Binding-site contacts:
Ligand atom P contacts residue ARG31 of chain 1.A at 3.7 Å.
Ligand atom CZ contacts residue ILE70 of chain 1.A at 3.8 Å (hydrophobic).
Ligand atom CD1 contacts residue GLY92 of chain 1.A at 3.5 Å.
Ligand atom CG contacts residue LYS59 of chain 1.A at 3.9 Å.
Ligand atom CD2 contacts residue LYS59 of chain 1.A at 3.5 Å.
Ligand atom CZ contacts residue THR71 of chain 1.A at 3.7 Å.
Ligand atom O contacts residue ARG11 of chain 1.A at 2.8 Å (salt-bridge).
Ligand atom CA contacts residue HIS57 of chain 1.A at 3.5 Å.
Ligand atom OXT contacts residue ARG73 of chain 1.A at 3.0 Å (salt-bridge).
Ligand atom O2P contacts residue ARG31 of chain 1.A at 3.1 Å (salt-bridge).
Ligand atom CE2 contacts residue ILE70 of chain 1.A at 3.6 Å (hydrophobic).
Ligand atom CE1 contacts residue ARG73 of chain 1.A at 3.9 Å.
Ligand atom CZ contacts residue ARG11 of chain 1.A at 3.6 Å.
Ligand atom N contacts residue ARG11 of chain 1.A at 3.8 Å.
Ligand atom CB contacts residue TYR58 of chain 1.A at 3.5 Å (hydrophobic).
Ligand atom N contacts residue HIS57 of chain 1.A at 2.7 Å (h-bond).
Ligand atom CE1 contacts residue ASP91 of chain 1.A at 3.4 Å.
Ligand atom O2P contacts residue CAC1 of chain 1.E at 3.2 Å.
Ligand atom CD2 contacts residue HIS57 of chain 1.A at 3.7 Å.
Ligand atom OH contacts residue ARG11 of chain 1.A at 3.8 Å.
Ligand atom CB contacts residue GLY92 of chain 1.A at 3.7 Å.
Ligand atom C contacts residue TYR58 of chain 1.A at 3.8 Å (hydrophobic).
Ligand atom CE1 contacts residue GLY92 of chain 1.A at 3.9 Å.
Ligand atom O contacts residue TYR58 of chain 1.A at 3.5 Å.
Ligand atom C contacts residue ARG11 of chain 1.A at 3.5 Å.
Ligand atom O contacts residue THR71 of chain 1.A at 3.7 Å.
Ligand atom CE1 contacts residue THR71 of chain 1.A at 3.5 Å.
Ligand atom CA contacts residue HIS57 of chain 1.A at 3.7 Å.
Ligand atom CE2 contacts residue CYS41 of chain 1.A at 3.6 Å (hydrophobic).
Ligand atom O3P contacts residue ARG11 of chain 1.A at 2.8 Å.
Ligand atom CG contacts residue GLY92 of chain 1.A at 3.8 Å.
Ligand atom O contacts residue THR71 of chain 1.A at 3.0 Å (h-bond).
Ligand atom N contacts residue ARG11 of chain 1.A at 3.6 Å (salt-bridge).
Ligand atom OH contacts residue ARG31 of chain 1.A at 3.4 Å (salt-bridge).
Ligand atom CE2 contacts residue LEU93 of chain 1.A at 3.6 Å (hydrophobic).
Ligand atom CE1 contacts residue ARG11 of chain 1.A at 3.7 Å.
Ligand atom C contacts residue ARG73 of chain 1.A at 3.5 Å.
Ligand atom O contacts residue ARG73 of chain 1.A at 2.7 Å (salt-bridge).
Ligand atom CD2 contacts residue TYR58 of chain 1.A at 3.7 Å (hydrophobic).
Ligand atom O3P contacts residue ARG31 of chain 1.A at 3.0 Å (salt-bridge).

A protein and the small-molecule ligand that binds it are described below.
Small molecule (SMILES): C[C@H](N)C(=O)N[C@@H](CC(N)=O)C(=O)N[C@@H](Cc1ccccc1)C(=O)N[C@@H](CCCCN)C(=O)O.N[C@@H](CS)C(=O)N[C@H](C=O)CC(=O)O.N[C@H](C=O)Cc1ccc(OP(=O)(O)O)cc1

Sequence of chain 1.A:
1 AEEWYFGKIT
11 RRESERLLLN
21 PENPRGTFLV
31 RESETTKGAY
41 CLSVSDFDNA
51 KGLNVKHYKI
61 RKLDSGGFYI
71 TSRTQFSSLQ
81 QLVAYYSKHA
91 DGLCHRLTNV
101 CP